Sequence of chain 1.B:
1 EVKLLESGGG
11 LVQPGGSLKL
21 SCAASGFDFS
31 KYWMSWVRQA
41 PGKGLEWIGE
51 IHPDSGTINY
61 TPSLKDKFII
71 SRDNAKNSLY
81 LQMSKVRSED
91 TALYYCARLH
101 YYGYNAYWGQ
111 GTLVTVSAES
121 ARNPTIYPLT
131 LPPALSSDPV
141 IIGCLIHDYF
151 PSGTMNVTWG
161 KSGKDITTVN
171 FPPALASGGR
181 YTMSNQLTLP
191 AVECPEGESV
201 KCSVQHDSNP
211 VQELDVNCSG

A small-molecule ligand and the protein it binds are described below.
Small molecule (SMILES): CC(=O)N[C@H]1[C@H](O[C@H]2[C@H](O)[C@@H](NC(C)=O)CO[C@@H]2CO[C@H]2O[C@H](C)[C@@H](O)[C@@H](O)[C@@H]2O)O[C@H](CO)[C@@H](O)[C@@H]1O

Binding-site contacts:
Ligand atom O6 contacts residue SER203 of chain 1.B at 4.3 Å.
Ligand atom O7 contacts residue SER203 of chain 1.B at 3.1 Å (h-bond).
Ligand atom N2 contacts residue ASN156 of chain 1.B at 2.8 Å (h-bond).
Ligand atom C4 contacts residue THR158 of chain 1.B at 3.9 Å.
Ligand atom C7 contacts residue VAL211 of chain 1.B at 3.9 Å (hydrophobic).
Ligand atom O7 contacts residue ASN156 of chain 1.B at 3.5 Å (h-bond).
Ligand atom C5 contacts residue THR158 of chain 1.B at 3.7 Å.
Ligand atom C7 contacts residue SER203 of chain 1.B at 4.2 Å.
Ligand atom C1 contacts residue ASN156 of chain 1.B at 1.5 Å.
Ligand atom C4 contacts residue ASN156 of chain 1.B at 4.2 Å.
Ligand atom N2 contacts residue VAL211 of chain 1.B at 4.4 Å.
Ligand atom C6 contacts residue THR158 of chain 1.B at 4.3 Å.
Ligand atom C5 contacts residue ASN156 of chain 1.B at 3.8 Å.
Ligand atom C7 contacts residue THR158 of chain 1.B at 4.1 Å.
Ligand atom C8 contacts residue VAL211 of chain 1.B at 3.5 Å (hydrophobic).
Ligand atom O7 contacts residue GLN205 of chain 1.B at 4.3 Å.
Ligand atom O5 contacts residue ASN156 of chain 1.B at 2.5 Å (h-bond).
Ligand atom O7 contacts residue VAL211 of chain 1.B at 4.3 Å.
Ligand atom C7 contacts residue GLN205 of chain 1.B at 4.5 Å.
Ligand atom C2 contacts residue THR158 of chain 1.B at 3.9 Å.
Ligand atom N2 contacts residue GLN205 of chain 1.B at 4.0 Å.
Ligand atom O5 contacts residue THR158 of chain 1.B at 3.1 Å.
Ligand atom O7 contacts residue THR158 of chain 1.B at 3.5 Å.
Ligand atom C2 contacts residue ASN156 of chain 1.B at 2.5 Å.
Ligand atom C8 contacts residue SER203 of chain 1.B at 3.5 Å.
Ligand atom C7 contacts residue ASN156 of chain 1.B at 3.7 Å.
Ligand atom C1 contacts residue THR158 of chain 1.B at 3.9 Å.
Ligand atom N2 contacts residue THR158 of chain 1.B at 4.5 Å.
Ligand atom O6 contacts residue THR158 of chain 1.B at 3.8 Å.
Ligand atom C1 contacts residue GLN205 of chain 1.B at 4.5 Å.
Ligand atom C3 contacts residue ASN156 of chain 1.B at 3.8 Å.
Ligand atom O7 contacts residue VAL204 of chain 1.B at 4.3 Å.